This protein binds this small molecule.
Small molecule (SMILES): N#C[Fe](=C=O)(C#N)[Ni]C#[O+]

Binding-site contacts:
Ligand atom N2 contacts residue CYS435 of chain 11.B at 3.4 Å.
Ligand atom C3 contacts residue HIS70 of chain 11.B at 3.5 Å.
Ligand atom N1 contacts residue ALA378 of chain 11.B at 3.4 Å.
Ligand atom C contacts residue CYS66 of chain 11.B at 3.3 Å (hydrophobic).
Ligand atom O3 contacts residue ALA378 of chain 11.B at 3.4 Å.
Ligand atom C3 contacts residue VAL401 of chain 11.B at 3.5 Å (hydrophobic).
Ligand atom NI contacts residue CYS63 of chain 11.B at 2.2 Å.
Ligand atom C3 contacts residue ALA378 of chain 11.B at 3.6 Å (hydrophobic).
Ligand atom O contacts residue CYS432 of chain 11.B at 3.3 Å (h-bond).
Ligand atom C contacts residue ILE65 of chain 11.B at 3.6 Å (hydrophobic).
Ligand atom C3 contacts residue PRO402 of chain 11.B at 3.5 Å (hydrophobic).
Ligand atom O3 contacts residue ALA69 of chain 11.B at 3.6 Å.
Ligand atom O3 contacts residue HIS70 of chain 11.B at 3.5 Å.
Ligand atom C2 contacts residue CYS435 of chain 11.B at 3.1 Å (hydrophobic).
Ligand atom N1 contacts residue CYS66 of chain 11.B at 3.5 Å.
Ligand atom C2 contacts residue PRO402 of chain 11.B at 3.4 Å (hydrophobic).
Ligand atom N1 contacts residue PRO379 of chain 11.B at 3.2 Å.
Ligand atom NI contacts residue CYS435 of chain 11.B at 2.6 Å.
Ligand atom C3 contacts residue CYS435 of chain 11.B at 3.3 Å (hydrophobic).
Ligand atom C1 contacts residue ALA378 of chain 11.B at 3.6 Å (hydrophobic).
Ligand atom N2 contacts residue CYS432 of chain 11.B at 3.7 Å.
Ligand atom C3 contacts residue CYS66 of chain 11.B at 3.2 Å (hydrophobic).
Ligand atom N2 contacts residue THR403 of chain 11.B at 2.8 Å (h-bond).
Ligand atom O contacts residue ILE65 of chain 11.B at 3.1 Å.
Ligand atom NI contacts residue CYS66 of chain 11.B at 2.5 Å.
Ligand atom N1 contacts residue ARG380 of chain 11.B at 2.9 Å (salt-bridge).
Ligand atom O3 contacts residue VAL401 of chain 11.B at 3.5 Å.
Ligand atom O3 contacts residue ASN383 of chain 11.B at 3.1 Å.
Ligand atom FE contacts residue CYS435 of chain 11.B at 2.4 Å.
Ligand atom FE contacts residue CYS66 of chain 11.B at 2.4 Å.
Ligand atom O contacts residue ARG380 of chain 11.B at 2.7 Å (salt-bridge).
Ligand atom C contacts residue ARG380 of chain 11.B at 3.2 Å.
Ligand atom NI contacts residue CYS432 of chain 11.B at 2.4 Å.
Ligand atom C2 contacts residue CYS432 of chain 11.B at 3.6 Å (hydrophobic).
Ligand atom N2 contacts residue PRO402 of chain 11.B at 3.3 Å.
Ligand atom C contacts residue CYS432 of chain 11.B at 2.8 Å (hydrophobic).
Ligand atom C1 contacts residue ARG380 of chain 11.B at 3.5 Å.
Ligand atom C contacts residue CYS63 of chain 11.B at 3.1 Å (hydrophobic).
Ligand atom O3 contacts residue PRO402 of chain 11.B at 3.3 Å.
Ligand atom C1 contacts residue CYS66 of chain 11.B at 3.1 Å (hydrophobic).

Sequence of chain 11.B:
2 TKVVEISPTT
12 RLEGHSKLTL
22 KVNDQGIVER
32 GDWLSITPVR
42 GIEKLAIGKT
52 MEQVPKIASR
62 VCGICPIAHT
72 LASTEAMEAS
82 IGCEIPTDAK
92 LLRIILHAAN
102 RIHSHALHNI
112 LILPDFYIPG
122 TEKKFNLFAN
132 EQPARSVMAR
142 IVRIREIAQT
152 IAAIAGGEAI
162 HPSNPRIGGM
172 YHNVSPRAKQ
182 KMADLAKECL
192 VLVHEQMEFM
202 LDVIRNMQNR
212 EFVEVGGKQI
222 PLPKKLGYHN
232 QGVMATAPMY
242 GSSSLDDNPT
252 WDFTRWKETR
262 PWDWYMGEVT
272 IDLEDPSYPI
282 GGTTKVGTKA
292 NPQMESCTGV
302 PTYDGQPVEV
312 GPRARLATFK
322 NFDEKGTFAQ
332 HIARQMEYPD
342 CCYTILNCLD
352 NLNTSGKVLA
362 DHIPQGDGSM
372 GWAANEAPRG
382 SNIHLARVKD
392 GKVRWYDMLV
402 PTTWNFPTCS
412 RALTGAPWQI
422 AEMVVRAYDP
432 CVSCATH